This protein binds this small molecule.
Small molecule (SMILES): COCCOc1cc(-c2scnc2C)ccc1CNC(=O)[C@@H]1C[C@@H](O)CN1C(=O)[C@@H](c1cc(C)no1)C(C)C

Binding-site contacts:
Ligand atom C3 contacts residue HIS64 of chain 1.F at 3.6 Å.
Ligand atom C19 contacts residue TYR47 of chain 1.F at 3.7 Å (hydrophobic).
Ligand atom C4 contacts residue HIS59 of chain 1.F at 3.5 Å.
Ligand atom O1 contacts residue TYR47 of chain 1.F at 2.7 Å (h-bond).
Ligand atom C17 contacts residue TYR47 of chain 1.F at 3.7 Å (hydrophobic).
Ligand atom C17 contacts residue HIS59 of chain 1.F at 3.8 Å.
Ligand atom O3 contacts residue TYR61 of chain 1.F at 3.6 Å.
Ligand atom C4 contacts residue TRP66 of chain 1.F at 3.5 Å (hydrophobic).
Ligand atom O4 contacts residue HIS64 of chain 1.F at 2.7 Å (h-bond).
Ligand atom C2 contacts residue TYR47 of chain 1.F at 3.4 Å (hydrophobic).
Ligand atom C8 contacts residue TYR61 of chain 1.F at 3.6 Å (hydrophobic).
Ligand atom C1 contacts residue TYR47 of chain 1.F at 3.7 Å (hydrophobic).
Ligand atom C13 contacts residue TYR61 of chain 1.F at 3.5 Å (hydrophobic).
Ligand atom C12 contacts residue TYR61 of chain 1.F at 3.6 Å (hydrophobic).
Ligand atom O3 contacts residue PHE40 of chain 1.F at 3.6 Å.
Ligand atom C14 contacts residue TYR61 of chain 1.F at 3.7 Å (hydrophobic).
Ligand atom N1 contacts residue TYR47 of chain 1.F at 3.6 Å (h-bond).
Ligand atom O2 contacts residue TYR61 of chain 1.F at 3.6 Å.
Ligand atom O4 contacts residue SER60 of chain 1.F at 2.7 Å (h-bond).
Ligand atom N4 contacts residue PRO48 of chain 1.F at 3.7 Å.
Ligand atom C24 contacts residue PRO48 of chain 1.F at 3.0 Å (hydrophobic).
Ligand atom C6 contacts residue TYR61 of chain 1.F at 3.7 Å (hydrophobic).
Ligand atom C5 contacts residue HIS59 of chain 1.F at 3.6 Å.
Ligand atom C18 contacts residue ILE58 of chain 1.F at 3.6 Å (hydrophobic).
Ligand atom O4 contacts residue TYR61 of chain 1.F at 3.8 Å.
Ligand atom C5 contacts residue TYR47 of chain 1.F at 3.5 Å (hydrophobic).
Ligand atom C3 contacts residue SER60 of chain 1.F at 3.8 Å.
Ligand atom C10 contacts residue TYR47 of chain 1.F at 3.7 Å (hydrophobic).
Ligand atom C22 contacts residue ILE58 of chain 1.F at 3.7 Å (hydrophobic).
Ligand atom C16 contacts residue TYR47 of chain 1.F at 3.8 Å (hydrophobic).
Ligand atom O3 contacts residue HIS64 of chain 1.F at 3.3 Å.
Ligand atom C3 contacts residue TRP66 of chain 1.F at 3.6 Å (hydrophobic).
Ligand atom C2 contacts residue TRP37 of chain 1.F at 3.4 Å (hydrophobic).
Ligand atom N2 contacts residue HIS59 of chain 1.F at 3.0 Å (h-bond).
Ligand atom C1 contacts residue HIS59 of chain 1.F at 3.3 Å.
Ligand atom N3 contacts residue TYR61 of chain 1.F at 3.6 Å.
Ligand atom C4 contacts residue TYR47 of chain 1.F at 3.5 Å (hydrophobic).
Ligand atom C3 contacts residue TRP37 of chain 1.F at 3.7 Å (hydrophobic).
Ligand atom S1 contacts residue TYR47 of chain 1.F at 3.7 Å.
Ligand atom C18 contacts residue TYR47 of chain 1.F at 3.6 Å (hydrophobic).

Sequence of chain 1.F:
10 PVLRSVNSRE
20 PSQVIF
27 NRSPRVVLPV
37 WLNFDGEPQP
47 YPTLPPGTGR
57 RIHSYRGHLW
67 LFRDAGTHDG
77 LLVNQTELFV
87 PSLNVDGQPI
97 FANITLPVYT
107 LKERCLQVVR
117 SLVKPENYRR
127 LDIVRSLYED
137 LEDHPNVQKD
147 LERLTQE